This protein binds this small molecule.
Small molecule (SMILES): CC(=O)N[C@H]1[C@H](O[C@H]2[C@H](O)[C@@H](NC(C)=O)CO[C@@H]2CO)O[C@H](CO)[C@@H](O)[C@@H]1O

Binding-site contacts:
Ligand atom N2 contacts residue PRO59 of chain 1.A at 3.9 Å.
Ligand atom N2 contacts residue ASN62 of chain 1.A at 2.9 Å (h-bond).
Ligand atom C8 contacts residue PRO60 of chain 1.A at 3.8 Å (hydrophobic).
Ligand atom C4 contacts residue ASN62 of chain 1.A at 4.3 Å.
Ligand atom O7 contacts residue ASN62 of chain 1.A at 3.1 Å (h-bond).
Ligand atom C7 contacts residue ASN62 of chain 1.A at 3.2 Å.
Ligand atom C7 contacts residue PRO60 of chain 1.A at 3.9 Å (hydrophobic).
Ligand atom C8 contacts residue ASN62 of chain 1.A at 4.4 Å.
Ligand atom C3 contacts residue PRO59 of chain 1.A at 4.4 Å (hydrophobic).
Ligand atom C1 contacts residue PRO60 of chain 1.A at 4.2 Å (hydrophobic).
Ligand atom O3 contacts residue PRO59 of chain 1.A at 4.2 Å.
Ligand atom C2 contacts residue ASN62 of chain 1.A at 2.5 Å.
Ligand atom O5 contacts residue ASN62 of chain 1.A at 2.4 Å (h-bond).
Ligand atom C2 contacts residue PRO60 of chain 1.A at 4.4 Å (hydrophobic).
Ligand atom C3 contacts residue ASN62 of chain 1.A at 3.8 Å.
Ligand atom C5 contacts residue ASN62 of chain 1.A at 3.7 Å.
Ligand atom C8 contacts residue PRO59 of chain 1.A at 4.2 Å (hydrophobic).
Ligand atom N2 contacts residue PRO60 of chain 1.A at 3.4 Å (h-bond).
Ligand atom C8 contacts residue ASN55 of chain 1.A at 3.4 Å.
Ligand atom C1 contacts residue ASN62 of chain 1.A at 1.4 Å.

Sequence of chain 1.A:
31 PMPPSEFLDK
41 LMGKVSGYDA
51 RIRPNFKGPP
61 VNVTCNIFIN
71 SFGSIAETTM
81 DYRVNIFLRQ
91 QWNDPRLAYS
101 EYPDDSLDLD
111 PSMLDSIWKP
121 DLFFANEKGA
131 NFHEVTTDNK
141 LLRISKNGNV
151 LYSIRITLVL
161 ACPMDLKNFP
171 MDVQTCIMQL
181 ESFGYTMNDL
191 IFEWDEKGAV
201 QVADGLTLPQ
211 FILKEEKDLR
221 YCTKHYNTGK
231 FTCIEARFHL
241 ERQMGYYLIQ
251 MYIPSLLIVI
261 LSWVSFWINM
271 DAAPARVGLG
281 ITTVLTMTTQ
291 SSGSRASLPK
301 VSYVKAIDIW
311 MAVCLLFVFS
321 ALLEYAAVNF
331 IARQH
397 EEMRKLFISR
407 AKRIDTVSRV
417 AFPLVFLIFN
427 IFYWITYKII